Sequence of chain 1.K:
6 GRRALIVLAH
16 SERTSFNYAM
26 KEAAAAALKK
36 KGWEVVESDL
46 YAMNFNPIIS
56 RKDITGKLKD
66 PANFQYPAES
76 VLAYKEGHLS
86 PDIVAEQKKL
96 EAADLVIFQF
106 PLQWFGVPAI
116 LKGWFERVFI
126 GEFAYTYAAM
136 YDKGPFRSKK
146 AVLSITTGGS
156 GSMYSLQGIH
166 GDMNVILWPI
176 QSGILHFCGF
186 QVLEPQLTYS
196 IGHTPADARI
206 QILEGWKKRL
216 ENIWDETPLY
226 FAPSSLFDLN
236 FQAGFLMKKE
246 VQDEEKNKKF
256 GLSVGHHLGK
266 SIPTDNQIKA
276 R

Binding-site contacts:
Ligand atom C1 contacts residue FAD1 of chain 1.DA at 3.5 Å.
Ligand atom BR contacts residue GLY153 of chain 1.L at 3.6 Å.
Ligand atom C5 contacts residue TYR132 of chain 1.K at 3.2 Å (hydrophobic).
Ligand atom O41 contacts residue FAD1 of chain 1.DA at 3.3 Å.
Ligand atom O41 contacts residue PRO72 of chain 1.K at 3.9 Å.
Ligand atom C1 contacts residue TYR130 of chain 1.K at 3.4 Å (hydrophobic).
Ligand atom C13 contacts residue TYR130 of chain 1.K at 3.7 Å (hydrophobic).
Ligand atom O40 contacts residue TYR130 of chain 1.K at 3.1 Å.
Ligand atom C24 contacts residue PRO72 of chain 1.K at 3.6 Å (hydrophobic).
Ligand atom O20 contacts residue FAD1 of chain 1.DA at 3.6 Å.
Ligand atom C16 contacts residue TRP109 of chain 1.L at 3.8 Å (hydrophobic).
Ligand atom C16 contacts residue PHE182 of chain 1.K at 3.6 Å (hydrophobic).
Ligand atom O19 contacts residue PRO72 of chain 1.K at 3.6 Å.
Ligand atom O19 contacts residue TYR130 of chain 1.K at 3.5 Å (h-bond).
Ligand atom C36 contacts residue VAL76 of chain 1.K at 3.8 Å (hydrophobic).
Ligand atom BR contacts residue GLY154 of chain 1.L at 3.9 Å.
Ligand atom C16 contacts residue FAD1 of chain 1.DA at 3.6 Å.
Ligand atom O19 contacts residue FAD1 of chain 1.DA at 3.0 Å.
Ligand atom C14 contacts residue FAD1 of chain 1.DA at 3.3 Å.
Ligand atom C13 contacts residue FAD1 of chain 1.DA at 3.6 Å.
Ligand atom C17 contacts residue PHE182 of chain 1.K at 3.6 Å (hydrophobic).
Ligand atom BR contacts residue TYR132 of chain 1.K at 3.9 Å.
Ligand atom O20 contacts residue TYR132 of chain 1.K at 2.9 Å (h-bond).
Ligand atom C23 contacts residue PRO72 of chain 1.K at 3.8 Å (hydrophobic).
Ligand atom C22 contacts residue PRO72 of chain 1.K at 3.6 Å (hydrophobic).
Ligand atom C34 contacts residue ALA73 of chain 1.K at 3.6 Å (hydrophobic).
Ligand atom C15 contacts residue TRP109 of chain 1.L at 3.6 Å (hydrophobic).
Ligand atom C4 contacts residue FAD1 of chain 1.DA at 3.9 Å.
Ligand atom O20 contacts residue GLY154 of chain 1.L at 3.9 Å.
Ligand atom C37 contacts residue VAL76 of chain 1.K at 3.7 Å (hydrophobic).
Ligand atom C15 contacts residue FAD1 of chain 1.DA at 3.3 Å.
Ligand atom C6 contacts residue TYR130 of chain 1.K at 3.6 Å (hydrophobic).
Ligand atom C35 contacts residue ALA73 of chain 1.K at 3.4 Å (hydrophobic).
Ligand atom C26 contacts residue PRO72 of chain 1.K at 3.7 Å (hydrophobic).
Ligand atom C14 contacts residue TYR130 of chain 1.K at 3.4 Å (hydrophobic).
Ligand atom C17 contacts residue FAD1 of chain 1.DA at 3.6 Å.
Ligand atom C36 contacts residue ALA73 of chain 1.K at 3.8 Å (hydrophobic).
Ligand atom C25 contacts residue PRO72 of chain 1.K at 3.6 Å (hydrophobic).
Ligand atom C4 contacts residue TYR132 of chain 1.K at 3.4 Å (hydrophobic).
Ligand atom C18 contacts residue FAD1 of chain 1.DA at 3.7 Å.

Sequence of chain 1.L:
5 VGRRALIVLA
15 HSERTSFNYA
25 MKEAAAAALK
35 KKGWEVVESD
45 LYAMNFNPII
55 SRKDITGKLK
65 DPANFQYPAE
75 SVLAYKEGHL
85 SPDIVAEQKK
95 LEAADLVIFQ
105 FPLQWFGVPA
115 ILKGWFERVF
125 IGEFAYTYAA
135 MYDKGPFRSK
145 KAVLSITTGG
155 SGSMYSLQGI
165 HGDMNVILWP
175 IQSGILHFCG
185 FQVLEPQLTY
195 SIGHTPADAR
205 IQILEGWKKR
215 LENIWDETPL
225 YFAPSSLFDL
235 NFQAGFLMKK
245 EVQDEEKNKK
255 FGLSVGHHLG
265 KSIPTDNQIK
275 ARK

The protein below binds the small molecule below.
Small molecule (SMILES): O=C1c2ccccc2C(=O)[C@@H](Br)[C@H]1[C@H]1C(=O)c2ccccc2C(=O)[C@@H]1O